Sequence of chain 3.A:
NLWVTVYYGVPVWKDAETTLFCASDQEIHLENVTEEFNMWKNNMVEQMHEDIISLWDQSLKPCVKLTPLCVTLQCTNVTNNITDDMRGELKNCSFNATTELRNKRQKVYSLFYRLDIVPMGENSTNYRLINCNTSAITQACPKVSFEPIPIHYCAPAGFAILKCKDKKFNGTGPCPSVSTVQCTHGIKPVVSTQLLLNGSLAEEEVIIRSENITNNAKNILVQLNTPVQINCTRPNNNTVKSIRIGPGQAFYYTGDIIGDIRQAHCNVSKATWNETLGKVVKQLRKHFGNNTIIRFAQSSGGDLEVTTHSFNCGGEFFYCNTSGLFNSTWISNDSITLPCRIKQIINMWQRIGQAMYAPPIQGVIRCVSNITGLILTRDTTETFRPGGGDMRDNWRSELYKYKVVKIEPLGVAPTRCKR

Binding-site contacts:
Ligand atom C1 contacts residue ASN255 of chain 3.A at 1.5 Å.
Ligand atom O5 contacts residue NAG1 of chain 3.T at 3.8 Å.
Ligand atom C7 contacts residue ASN369 of chain 3.A at 4.3 Å.
Ligand atom C8 contacts residue VAL247 of chain 3.A at 4.1 Å (hydrophobic).
Ligand atom C2 contacts residue VAL437 of chain 3.A at 4.5 Å (hydrophobic).
Ligand atom C7 contacts residue ASN255 of chain 3.A at 3.6 Å.
Ligand atom O7 contacts residue ASN255 of chain 3.A at 3.7 Å.
Ligand atom O7 contacts residue VAL247 of chain 3.A at 4.1 Å.
Ligand atom C3 contacts residue ASN255 of chain 3.A at 3.9 Å.
Ligand atom O6 contacts residue GLY371 of chain 3.A at 3.5 Å.
Ligand atom C7 contacts residue VAL247 of chain 3.A at 4.4 Å (hydrophobic).
Ligand atom C5 contacts residue NAG1 of chain 3.T at 3.7 Å.
Ligand atom C1 contacts residue SER438 of chain 3.A at 3.9 Å.
Ligand atom N2 contacts residue ASN255 of chain 3.A at 3.1 Å (h-bond).
Ligand atom O6 contacts residue SER202 of chain 3.A at 4.1 Å.
Ligand atom C2 contacts residue SER438 of chain 3.A at 4.3 Å.
Ligand atom C5 contacts residue VAL437 of chain 3.A at 3.6 Å (hydrophobic).
Ligand atom C2 contacts residue ASN255 of chain 3.A at 2.5 Å.
Ligand atom C6 contacts residue SER202 of chain 3.A at 4.1 Å.
Ligand atom C1 contacts residue NAG1 of chain 3.T at 4.2 Å.
Ligand atom C1 contacts residue VAL437 of chain 3.A at 4.0 Å (hydrophobic).
Ligand atom O4 contacts residue VAL437 of chain 3.A at 4.0 Å.
Ligand atom O3 contacts residue CYS436 of chain 3.A at 4.3 Å.
Ligand atom O7 contacts residue PRO205 of chain 3.A at 3.9 Å.
Ligand atom C8 contacts residue ASN369 of chain 3.A at 3.8 Å.
Ligand atom N2 contacts residue SER438 of chain 3.A at 3.7 Å.
Ligand atom C4 contacts residue VAL437 of chain 3.A at 4.0 Å (hydrophobic).
Ligand atom C3 contacts residue VAL437 of chain 3.A at 3.8 Å (hydrophobic).
Ligand atom C4 contacts residue ASN255 of chain 3.A at 4.3 Å.
Ligand atom O5 contacts residue ASN255 of chain 3.A at 2.4 Å (h-bond).
Ligand atom C5 contacts residue ASN255 of chain 3.A at 3.8 Å.
Ligand atom C8 contacts residue LEU254 of chain 3.A at 3.6 Å (hydrophobic).
Ligand atom C6 contacts residue NAG1 of chain 3.T at 3.9 Å.
Ligand atom O5 contacts residue VAL437 of chain 3.A at 4.2 Å.

This protein binds this small molecule.
Small molecule (SMILES): CC(=O)N[C@H]1[C@H](O[C@H]2[C@H](O)[C@@H](NC(C)=O)CO[C@@H]2CO)O[C@H](CO)[C@@H](O[C@@H]2O[C@H](CO)[C@@H](O)[C@H](O[C@H]3O[C@H](CO)[C@@H](O)[C@H](O)[C@@H]3O)[C@@H]2O)[C@@H]1O